Sequence of chain 54.B:
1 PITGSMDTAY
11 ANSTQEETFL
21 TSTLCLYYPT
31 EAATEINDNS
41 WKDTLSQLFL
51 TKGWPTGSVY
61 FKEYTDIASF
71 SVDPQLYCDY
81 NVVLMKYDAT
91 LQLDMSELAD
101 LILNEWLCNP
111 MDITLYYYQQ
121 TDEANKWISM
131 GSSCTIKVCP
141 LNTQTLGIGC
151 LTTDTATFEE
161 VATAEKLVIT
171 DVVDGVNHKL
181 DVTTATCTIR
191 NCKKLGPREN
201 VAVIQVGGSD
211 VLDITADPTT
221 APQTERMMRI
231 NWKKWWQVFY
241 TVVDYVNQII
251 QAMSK

The protein below binds the small molecule below.
Small molecule (SMILES): CC(=O)N[C@H]1[C@H](O[C@H]2[C@H](O)[C@@H](NC(C)=O)CO[C@@H]2CO)O[C@H](CO)[C@@H](O)[C@@H]1O

Binding-site contacts:
Ligand atom N2 contacts residue ASN12 of chain 54.B at 3.8 Å.
Ligand atom O5 contacts residue ASN12 of chain 54.B at 2.7 Å (h-bond).
Ligand atom C7 contacts residue ASN12 of chain 54.B at 3.9 Å.
Ligand atom C2 contacts residue ASN12 of chain 54.B at 3.2 Å.
Ligand atom O7 contacts residue ASN12 of chain 54.B at 3.7 Å.
Ligand atom C5 contacts residue ASN12 of chain 54.B at 4.1 Å.
Ligand atom C1 contacts residue ASN12 of chain 54.B at 2.2 Å.